The small molecule below binds the protein below.
Small molecule (SMILES): Nc1ncnc2c1ncn2[C@@H]1O[C@H](CO[P](=O)(O)O[P](=O)(O)CP(=O)(O)O)[C@@H](O)[C@H]1O

Sequence of chain 2.A:
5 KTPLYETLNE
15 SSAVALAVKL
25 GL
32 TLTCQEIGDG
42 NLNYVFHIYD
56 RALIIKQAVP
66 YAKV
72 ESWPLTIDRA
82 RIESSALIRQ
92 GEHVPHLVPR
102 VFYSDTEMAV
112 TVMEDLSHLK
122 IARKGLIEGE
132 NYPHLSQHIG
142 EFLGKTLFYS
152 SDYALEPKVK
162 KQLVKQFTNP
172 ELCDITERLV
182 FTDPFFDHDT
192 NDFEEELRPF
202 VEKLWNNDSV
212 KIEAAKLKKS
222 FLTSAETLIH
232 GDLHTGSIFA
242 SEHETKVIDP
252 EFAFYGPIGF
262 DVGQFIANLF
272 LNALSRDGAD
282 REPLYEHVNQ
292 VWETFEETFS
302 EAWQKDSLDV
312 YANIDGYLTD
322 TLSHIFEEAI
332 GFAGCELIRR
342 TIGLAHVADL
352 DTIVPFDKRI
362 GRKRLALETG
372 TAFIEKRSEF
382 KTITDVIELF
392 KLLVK

Binding-site contacts:
Ligand atom N1 contacts residue LEU117 of chain 2.A at 2.8 Å (h-bond).
Ligand atom N1 contacts residue ILE59 of chain 2.A at 3.5 Å.
Ligand atom C2 contacts residue PHE240 of chain 2.A at 3.8 Å (hydrophobic).
Ligand atom C6 contacts residue GLU115 of chain 2.A at 3.8 Å.
Ligand atom PG contacts residue MG1 of chain 2.C at 3.1 Å.
Ligand atom O3' contacts residue ILE122 of chain 2.A at 3.6 Å.
Ligand atom PB contacts residue ASN44 of chain 2.A at 3.7 Å.
Ligand atom C2 contacts residue ILE59 of chain 2.A at 3.8 Å (hydrophobic).
Ligand atom C6 contacts residue LEU117 of chain 2.A at 3.8 Å (hydrophobic).
Ligand atom O1G contacts residue MG1 of chain 2.C at 3.4 Å.
Ligand atom N6 contacts residue MET114 of chain 2.A at 3.5 Å (h-bond).
Ligand atom O1B contacts residue ASN44 of chain 2.A at 3.0 Å (h-bond).
Ligand atom O4' contacts residue VAL46 of chain 2.A at 3.8 Å.
Ligand atom N3 contacts residue PHE240 of chain 2.A at 3.5 Å.
Ligand atom C6 contacts residue ILE59 of chain 2.A at 3.6 Å (hydrophobic).
Ligand atom C4 contacts residue PHE240 of chain 2.A at 3.5 Å (hydrophobic).
Ligand atom O2B contacts residue ASP250 of chain 2.A at 2.8 Å (salt-bridge).
Ligand atom O2B contacts residue LYS61 of chain 2.A at 3.0 Å (salt-bridge).
Ligand atom N9 contacts residue VAL46 of chain 2.A at 3.8 Å.
Ligand atom PB contacts residue MG1 of chain 2.C at 3.3 Å.
Ligand atom C8 contacts residue VAL46 of chain 2.A at 3.7 Å (hydrophobic).
Ligand atom C2 contacts residue SER118 of chain 2.A at 3.5 Å.
Ligand atom O2G contacts residue ASP250 of chain 2.A at 2.8 Å (salt-bridge).
Ligand atom C5 contacts residue PHE240 of chain 2.A at 3.7 Å (hydrophobic).
Ligand atom O2G contacts residue GLU252 of chain 2.A at 3.2 Å (salt-bridge).
Ligand atom C3B contacts residue MG1 of chain 2.C at 3.6 Å.
Ligand atom O1A contacts residue LYS61 of chain 2.A at 2.9 Å (salt-bridge).
Ligand atom N6 contacts residue GLU115 of chain 2.A at 3.0 Å (salt-bridge).
Ligand atom N6 contacts residue ILE59 of chain 2.A at 3.8 Å.
Ligand atom C4' contacts residue ASP40 of chain 2.A at 3.8 Å.
Ligand atom N1 contacts residue ASP116 of chain 2.A at 3.8 Å.
Ligand atom O2B contacts residue ASN44 of chain 2.A at 3.2 Å (h-bond).
Ligand atom C2 contacts residue ASP116 of chain 2.A at 3.6 Å.
Ligand atom C5' contacts residue ASP40 of chain 2.A at 3.8 Å.
Ligand atom C2' contacts residue PHE240 of chain 2.A at 3.8 Å (hydrophobic).
Ligand atom O3' contacts residue ASP40 of chain 2.A at 3.7 Å.
Ligand atom O2B contacts residue MG1 of chain 2.C at 2.1 Å.
Ligand atom O2G contacts residue MG1 of chain 2.C at 2.2 Å.
Ligand atom C2 contacts residue LEU117 of chain 2.A at 3.4 Å (hydrophobic).
Ligand atom O2A contacts residue ILE249 of chain 2.A at 3.6 Å.